This protein binds this small molecule.
Small molecule (SMILES): Nc1ccncc1Br

Sequence of chain 1.B:
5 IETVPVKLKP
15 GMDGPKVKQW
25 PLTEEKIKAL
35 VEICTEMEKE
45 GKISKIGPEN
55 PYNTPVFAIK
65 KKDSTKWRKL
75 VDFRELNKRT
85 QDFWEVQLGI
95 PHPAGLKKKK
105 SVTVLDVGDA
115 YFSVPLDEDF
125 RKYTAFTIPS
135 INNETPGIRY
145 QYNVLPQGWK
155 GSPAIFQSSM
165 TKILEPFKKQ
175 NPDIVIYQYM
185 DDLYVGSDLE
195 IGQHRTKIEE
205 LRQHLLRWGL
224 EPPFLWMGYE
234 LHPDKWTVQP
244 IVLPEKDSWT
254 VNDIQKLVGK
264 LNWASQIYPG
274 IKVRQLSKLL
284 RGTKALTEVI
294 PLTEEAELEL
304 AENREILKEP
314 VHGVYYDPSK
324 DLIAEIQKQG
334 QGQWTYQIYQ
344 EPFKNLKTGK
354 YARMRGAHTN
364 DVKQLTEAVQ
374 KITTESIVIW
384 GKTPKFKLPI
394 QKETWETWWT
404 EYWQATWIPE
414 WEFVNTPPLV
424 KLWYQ

Binding-site contacts:
Ligand atom N01 contacts residue V061 of chain 1.T at 3.9 Å.
Ligand atom N06 contacts residue V061 of chain 1.T at 4.4 Å.
Ligand atom N06 contacts residue VAL108 of chain 1.B at 4.1 Å.
Ligand atom C03 contacts residue TYR232 of chain 1.B at 3.9 Å (hydrophobic).
Ligand atom C07 contacts residue TYR232 of chain 1.B at 4.1 Å (hydrophobic).
Ligand atom BR04 contacts residue TYR232 of chain 1.B at 4.3 Å.
Ligand atom C02 contacts residue TYR232 of chain 1.B at 4.3 Å (hydrophobic).
Ligand atom C08 contacts residue GLN407 of chain 1.B at 3.8 Å.
Ligand atom C07 contacts residue GLN407 of chain 1.B at 3.7 Å.
Ligand atom C08 contacts residue TYR232 of chain 1.B at 4.2 Å (hydrophobic).
Ligand atom C03 contacts residue V061 of chain 1.T at 4.0 Å.
Ligand atom C03 contacts residue VAL108 of chain 1.B at 4.4 Å (hydrophobic).
Ligand atom N01 contacts residue MET230 of chain 1.B at 3.5 Å (h-bond).
Ligand atom C02 contacts residue LYS65 of chain 1.B at 3.6 Å.
Ligand atom C08 contacts residue V061 of chain 1.T at 3.7 Å.
Ligand atom N06 contacts residue TYR232 of chain 1.B at 3.8 Å.
Ligand atom BR04 contacts residue ASP110 of chain 1.B at 4.1 Å.
Ligand atom C08 contacts residue LYS65 of chain 1.B at 3.1 Å.
Ligand atom BR04 contacts residue MET230 of chain 1.B at 3.5 Å.
Ligand atom C05 contacts residue V061 of chain 1.T at 4.4 Å.
Ligand atom N01 contacts residue LYS65 of chain 1.B at 3.2 Å (salt-bridge).
Ligand atom BR04 contacts residue VAL108 of chain 1.B at 3.6 Å.
Ligand atom C05 contacts residue TYR232 of chain 1.B at 3.7 Å (hydrophobic).
Ligand atom C02 contacts residue V061 of chain 1.T at 3.7 Å.
Ligand atom C05 contacts residue VAL108 of chain 1.B at 3.7 Å (hydrophobic).
Ligand atom C07 contacts residue V061 of chain 1.T at 4.1 Å.
Ligand atom C07 contacts residue LYS65 of chain 1.B at 4.3 Å.
Ligand atom BR04 contacts residue GLY231 of chain 1.B at 4.2 Å.